Binding-site contacts:
Ligand atom O13 contacts residue GLU322 of chain 9.A at 4.2 Å.
Ligand atom C25 contacts residue TYR256 of chain 9.A at 3.6 Å (hydrophobic).
Ligand atom C4 contacts residue PHE258 of chain 9.A at 3.8 Å (hydrophobic).
Ligand atom C22 contacts residue LEU328 of chain 9.A at 3.8 Å (hydrophobic).
Ligand atom N14 contacts residue MET371 of chain 9.A at 3.8 Å.
Ligand atom C23 contacts residue GLN239 of chain 9.A at 3.8 Å.
Ligand atom N14 contacts residue PHE258 of chain 9.A at 3.7 Å.
Ligand atom C24 contacts residue TYR256 of chain 9.A at 3.9 Å (hydrophobic).
Ligand atom C1 contacts residue MET321 of chain 9.A at 4.1 Å (hydrophobic).
Ligand atom C4 contacts residue MET371 of chain 9.A at 4.0 Å (hydrophobic).
Ligand atom C21 contacts residue PHE258 of chain 9.A at 4.1 Å (hydrophobic).
Ligand atom C21 contacts residue LEU328 of chain 9.A at 4.2 Å (hydrophobic).
Ligand atom O12 contacts residue PHE258 of chain 9.A at 3.3 Å.
Ligand atom C20 contacts residue PHE258 of chain 9.A at 3.9 Å (hydrophobic).
Ligand atom C25 contacts residue PHE258 of chain 9.A at 4.0 Å (hydrophobic).
Ligand atom O17 contacts residue HIS237 of chain 9.A at 3.9 Å.
Ligand atom C19 contacts residue PHE258 of chain 9.A at 3.9 Å (hydrophobic).
Ligand atom C15 contacts residue PHE258 of chain 9.A at 3.5 Å (hydrophobic).
Ligand atom O13 contacts residue VAL263 of chain 9.A at 3.4 Å.
Ligand atom C3 contacts residue VAL263 of chain 9.A at 3.8 Å (hydrophobic).
Ligand atom C10 contacts residue VAL263 of chain 9.A at 4.0 Å (hydrophobic).
Ligand atom O17 contacts residue PHE258 of chain 9.A at 4.1 Å.
Ligand atom C6 contacts residue TYR256 of chain 9.A at 3.7 Å (hydrophobic).
Ligand atom C10 contacts residue MET371 of chain 9.A at 3.7 Å (hydrophobic).
Ligand atom C10 contacts residue LEU324 of chain 9.A at 3.4 Å (hydrophobic).
Ligand atom C11 contacts residue MET371 of chain 9.A at 3.5 Å (hydrophobic).
Ligand atom C9 contacts residue LEU324 of chain 9.A at 3.7 Å (hydrophobic).
Ligand atom C11 contacts residue PHE258 of chain 9.A at 3.4 Å (hydrophobic).
Ligand atom C9 contacts residue MET371 of chain 9.A at 4.1 Å (hydrophobic).
Ligand atom C1 contacts residue ILE381 of chain 9.A at 3.9 Å (hydrophobic).
Ligand atom C10 contacts residue PHE258 of chain 9.A at 4.0 Å (hydrophobic).
Ligand atom C23 contacts residue LEU328 of chain 9.A at 4.0 Å (hydrophobic).
Ligand atom C19 contacts residue LEU324 of chain 9.A at 3.6 Å (hydrophobic).
Ligand atom C9 contacts residue VAL263 of chain 9.A at 3.5 Å (hydrophobic).
Ligand atom O13 contacts residue LEU324 of chain 9.A at 2.8 Å (h-bond).
Ligand atom O12 contacts residue MET371 of chain 9.A at 3.7 Å.
Ligand atom C2 contacts residue VAL263 of chain 9.A at 4.2 Å (hydrophobic).
Ligand atom C5 contacts residue ILE381 of chain 9.A at 4.0 Å (hydrophobic).
Ligand atom O13 contacts residue LYS323 of chain 9.A at 3.7 Å.
Ligand atom C6 contacts residue ILE381 of chain 9.A at 3.6 Å (hydrophobic).

Sequence of chain 9.A:
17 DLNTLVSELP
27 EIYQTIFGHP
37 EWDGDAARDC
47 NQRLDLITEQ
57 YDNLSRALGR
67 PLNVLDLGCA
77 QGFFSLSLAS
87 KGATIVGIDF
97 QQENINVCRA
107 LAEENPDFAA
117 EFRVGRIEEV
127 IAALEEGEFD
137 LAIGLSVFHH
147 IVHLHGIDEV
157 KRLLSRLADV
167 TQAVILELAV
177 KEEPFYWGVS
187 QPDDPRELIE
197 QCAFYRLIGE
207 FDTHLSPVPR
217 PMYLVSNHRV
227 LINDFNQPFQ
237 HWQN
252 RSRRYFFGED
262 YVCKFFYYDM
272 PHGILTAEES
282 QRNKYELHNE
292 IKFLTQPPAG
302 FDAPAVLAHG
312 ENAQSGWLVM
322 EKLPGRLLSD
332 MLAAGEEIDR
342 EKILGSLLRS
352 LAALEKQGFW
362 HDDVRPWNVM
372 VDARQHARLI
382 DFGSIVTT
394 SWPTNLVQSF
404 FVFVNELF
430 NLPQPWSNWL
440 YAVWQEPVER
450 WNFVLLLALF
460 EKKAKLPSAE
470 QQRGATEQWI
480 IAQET

The protein below binds the small molecule below.
Small molecule (SMILES): O=c1cc(N2CCOCC2)oc2c(-c3ccccc3)cccc12